This small molecule binds to this protein.
Small molecule (SMILES): CCc1nc(N)nc(N)c1C#C[C@H](C)c1cc(OC)cc(-c2ccc(C(=O)O)cc2)c1

Sequence of chain 1.B:
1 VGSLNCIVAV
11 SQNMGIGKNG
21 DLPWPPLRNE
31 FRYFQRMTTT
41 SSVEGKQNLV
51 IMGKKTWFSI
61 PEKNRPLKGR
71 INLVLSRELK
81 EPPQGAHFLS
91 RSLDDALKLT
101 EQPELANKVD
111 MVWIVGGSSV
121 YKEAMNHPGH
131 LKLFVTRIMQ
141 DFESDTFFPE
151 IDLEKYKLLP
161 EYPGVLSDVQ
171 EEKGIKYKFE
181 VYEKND

Binding-site contacts:
Ligand atom NAH contacts residue NDP1 of chain 1.J at 3.5 Å (h-bond).
Ligand atom C6 contacts residue PHE34 of chain 1.B at 3.4 Å (hydrophobic).
Ligand atom OBA contacts residue ASN64 of chain 1.B at 3.0 Å (h-bond).
Ligand atom N1 contacts residue ALA9 of chain 1.B at 3.5 Å (h-bond).
Ligand atom C2 contacts residue ALA9 of chain 1.B at 3.4 Å (hydrophobic).
Ligand atom N1 contacts residue PHE34 of chain 1.B at 3.5 Å.
Ligand atom OAX contacts residue NDP1 of chain 1.J at 3.3 Å (h-bond).
Ligand atom NAG contacts residue THR136 of chain 1.B at 3.7 Å.
Ligand atom C5 contacts residue NDP1 of chain 1.J at 3.5 Å.
Ligand atom NAH contacts residue ILE7 of chain 1.B at 2.9 Å (h-bond).
Ligand atom N1 contacts residue NDP1 of chain 1.J at 3.5 Å (h-bond).
Ligand atom CAZ contacts residue ASN64 of chain 1.B at 3.3 Å.
Ligand atom C6 contacts residue ILE7 of chain 1.B at 3.6 Å (hydrophobic).
Ligand atom NAH contacts residue VAL115 of chain 1.B at 3.3 Å (h-bond).
Ligand atom OBB contacts residue PHE31 of chain 1.B at 3.6 Å.
Ligand atom NAG contacts residue VAL8 of chain 1.B at 3.4 Å.
Ligand atom C2 contacts residue GLU30 of chain 1.B at 3.4 Å.
Ligand atom CAP contacts residue SER59 of chain 1.B at 3.6 Å.
Ligand atom CAU contacts residue PHE31 of chain 1.B at 3.5 Å (hydrophobic).
Ligand atom OAX contacts residue SER59 of chain 1.B at 3.3 Å (h-bond).
Ligand atom NAH contacts residue TYR121 of chain 1.B at 3.6 Å (h-bond).
Ligand atom NAH contacts residue PHE34 of chain 1.B at 3.4 Å.
Ligand atom N3 contacts residue GLU30 of chain 1.B at 2.8 Å (salt-bridge).
Ligand atom N1 contacts residue VAL8 of chain 1.B at 3.3 Å.
Ligand atom CBD contacts residue GLU30 of chain 1.B at 3.7 Å.
Ligand atom CAY contacts residue SER59 of chain 1.B at 3.0 Å.
Ligand atom CBE contacts residue PHE34 of chain 1.B at 3.7 Å (hydrophobic).
Ligand atom C2 contacts residue VAL8 of chain 1.B at 3.6 Å (hydrophobic).
Ligand atom N1 contacts residue ILE7 of chain 1.B at 3.5 Å (h-bond).
Ligand atom NAG contacts residue GLU30 of chain 1.B at 2.5 Å (salt-bridge).
Ligand atom CAQ contacts residue SER59 of chain 1.B at 3.6 Å.
Ligand atom NAG contacts residue ALA9 of chain 1.B at 3.5 Å (h-bond).
Ligand atom C4 contacts residue GLU30 of chain 1.B at 3.6 Å.
Ligand atom C6 contacts residue NDP1 of chain 1.J at 3.2 Å.
Ligand atom CBE contacts residue GLU30 of chain 1.B at 3.4 Å.
Ligand atom C5 contacts residue PHE34 of chain 1.B at 3.5 Å (hydrophobic).
Ligand atom CAZ contacts residue PHE31 of chain 1.B at 3.5 Å (hydrophobic).
Ligand atom OBB contacts residue ASN64 of chain 1.B at 3.4 Å.
Ligand atom CAY contacts residue ASP21 of chain 1.B at 3.7 Å.
Ligand atom CAW contacts residue ILE60 of chain 1.B at 3.7 Å (hydrophobic).